Sequence of chain 1.A:
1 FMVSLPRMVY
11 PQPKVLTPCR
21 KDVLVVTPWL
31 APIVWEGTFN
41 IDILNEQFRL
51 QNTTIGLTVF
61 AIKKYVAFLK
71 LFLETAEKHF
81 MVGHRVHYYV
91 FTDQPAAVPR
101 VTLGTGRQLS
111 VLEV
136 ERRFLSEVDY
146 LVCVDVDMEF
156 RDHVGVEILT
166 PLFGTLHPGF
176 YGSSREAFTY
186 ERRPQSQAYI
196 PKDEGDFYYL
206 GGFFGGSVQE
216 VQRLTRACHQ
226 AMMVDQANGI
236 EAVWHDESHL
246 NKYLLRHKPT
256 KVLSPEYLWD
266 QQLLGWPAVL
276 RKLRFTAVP

A small-molecule ligand and the protein it binds are described below.
Small molecule (SMILES): CC(=O)N[C@@H]1[C@@H](O)[C@H](O[C@@H]2O[C@H](CO)[C@H](O)[C@H](O)[C@H]2O)[C@@H](CO)O[C@@H]1O

Binding-site contacts:
Ligand atom C7 contacts residue PHE175 of chain 1.A at 3.8 Å (hydrophobic).
Ligand atom O7 contacts residue PHE175 of chain 1.A at 4.2 Å.
Ligand atom C5 contacts residue HIS172 of chain 1.A at 4.0 Å.
Ligand atom C3 contacts residue TRP239 of chain 1.A at 3.6 Å (hydrophobic).
Ligand atom C5 contacts residue GLU242 of chain 1.A at 4.2 Å.
Ligand atom C6 contacts residue TRP239 of chain 1.A at 3.4 Å (hydrophobic).
Ligand atom C6 contacts residue PHE175 of chain 1.A at 4.1 Å (hydrophobic).
Ligand atom C8 contacts residue PHE175 of chain 1.A at 3.6 Å (hydrophobic).
Ligand atom C7 contacts residue GLY174 of chain 1.A at 4.1 Å.
Ligand atom O5 contacts residue HIS172 of chain 1.A at 3.2 Å (h-bond).
Ligand atom O5 contacts residue PHE175 of chain 1.A at 4.3 Å.
Ligand atom O1 contacts residue GLY174 of chain 1.A at 4.1 Å.
Ligand atom C2 contacts residue HIS172 of chain 1.A at 4.0 Å.
Ligand atom C6 contacts residue GLU242 of chain 1.A at 3.7 Å.
Ligand atom C3 contacts residue HIS172 of chain 1.A at 3.8 Å.
Ligand atom C6 contacts residue HIS172 of chain 1.A at 4.2 Å.
Ligand atom C1 contacts residue HIS172 of chain 1.A at 3.9 Å.
Ligand atom C6 contacts residue THR184 of chain 1.A at 3.3 Å.
Ligand atom O6 contacts residue PHE175 of chain 1.A at 3.3 Å.
Ligand atom C6 contacts residue TYR203 of chain 1.A at 3.8 Å (hydrophobic).
Ligand atom C6 contacts residue LEU268 of chain 1.A at 3.5 Å (hydrophobic).
Ligand atom O3 contacts residue PHE175 of chain 1.A at 3.2 Å.
Ligand atom C4 contacts residue HIS172 of chain 1.A at 4.2 Å.
Ligand atom C3 contacts residue PHE175 of chain 1.A at 4.1 Å (hydrophobic).
Ligand atom O4 contacts residue HIS172 of chain 1.A at 3.2 Å (h-bond).
Ligand atom N2 contacts residue PHE175 of chain 1.A at 4.0 Å.
Ligand atom O6 contacts residue THR184 of chain 1.A at 2.8 Å (h-bond).
Ligand atom O3 contacts residue TRP239 of chain 1.A at 4.2 Å.
Ligand atom O4 contacts residue HIS172 of chain 1.A at 3.8 Å.
Ligand atom O4 contacts residue GLU242 of chain 1.A at 2.6 Å (salt-bridge).
Ligand atom C8 contacts residue GLY174 of chain 1.A at 3.2 Å.
Ligand atom C4 contacts residue TRP239 of chain 1.A at 3.5 Å (hydrophobic).
Ligand atom O3 contacts residue HIS172 of chain 1.A at 3.8 Å.
Ligand atom C5 contacts residue TRP239 of chain 1.A at 3.6 Å (hydrophobic).
Ligand atom O6 contacts residue LEU268 of chain 1.A at 4.3 Å.
Ligand atom O6 contacts residue TRP239 of chain 1.A at 3.5 Å (h-bond).
Ligand atom C4 contacts residue GLU242 of chain 1.A at 3.5 Å.
Ligand atom O1 contacts residue LEU269 of chain 1.A at 4.4 Å.
Ligand atom N2 contacts residue GLY174 of chain 1.A at 3.9 Å.
Ligand atom C5 contacts residue LEU268 of chain 1.A at 4.3 Å (hydrophobic).